Sequence of chain 1.M:
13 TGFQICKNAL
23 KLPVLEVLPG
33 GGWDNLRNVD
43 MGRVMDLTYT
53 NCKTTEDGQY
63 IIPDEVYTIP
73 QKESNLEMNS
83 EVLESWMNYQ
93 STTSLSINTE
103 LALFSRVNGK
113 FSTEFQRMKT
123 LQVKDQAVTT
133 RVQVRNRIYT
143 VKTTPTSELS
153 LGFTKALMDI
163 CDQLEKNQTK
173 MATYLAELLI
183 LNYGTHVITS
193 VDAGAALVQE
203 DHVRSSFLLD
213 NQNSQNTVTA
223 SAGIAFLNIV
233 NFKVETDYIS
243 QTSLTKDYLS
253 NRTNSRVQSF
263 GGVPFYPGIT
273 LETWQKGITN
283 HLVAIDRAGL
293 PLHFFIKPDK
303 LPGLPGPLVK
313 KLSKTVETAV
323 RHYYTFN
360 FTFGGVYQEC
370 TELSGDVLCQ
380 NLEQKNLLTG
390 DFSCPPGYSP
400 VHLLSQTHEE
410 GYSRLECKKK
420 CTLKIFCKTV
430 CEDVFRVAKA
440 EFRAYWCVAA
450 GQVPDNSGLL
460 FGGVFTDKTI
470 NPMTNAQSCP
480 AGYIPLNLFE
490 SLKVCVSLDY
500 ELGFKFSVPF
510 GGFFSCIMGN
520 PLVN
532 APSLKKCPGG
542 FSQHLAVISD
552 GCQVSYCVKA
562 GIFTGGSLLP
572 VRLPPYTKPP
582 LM

A small-molecule ligand and the protein it binds are described below.
Small molecule (SMILES): OC[C@H]1O[C@H](O[C@H]2[C@H](O)[C@@H](O)[C@H](OCCCCCCC3CCCCC3)O[C@@H]2CO)[C@H](O)[C@@H](O)[C@@H]1O

Binding-site contacts:
Ligand atom O10 contacts residue SER412 of chain 1.M at 3.6 Å (h-bond).
Ligand atom C2 contacts residue GLY410 of chain 1.M at 4.3 Å.
Ligand atom O2 contacts residue GLY410 of chain 1.M at 3.5 Å (h-bond).
Ligand atom C60 contacts residue TYR411 of chain 1.M at 4.3 Å (hydrophobic).
Ligand atom C50 contacts residue GLY410 of chain 1.M at 4.4 Å.
Ligand atom C2 contacts residue TYR250 of chain 1.M at 3.4 Å (hydrophobic).
Ligand atom C10 contacts residue SER412 of chain 1.M at 4.2 Å.
Ligand atom C41 contacts residue SER412 of chain 1.M at 3.9 Å.
Ligand atom C21 contacts residue SER412 of chain 1.M at 4.4 Å.
Ligand atom C3 contacts residue TYR250 of chain 1.M at 3.6 Å (hydrophobic).
Ligand atom C51 contacts residue ARG413 of chain 1.M at 4.1 Å.
Ligand atom O60 contacts residue SER412 of chain 1.M at 3.9 Å.
Ligand atom O1 contacts residue GLY410 of chain 1.M at 3.9 Å.
Ligand atom O4 contacts residue PHE434 of chain 1.M at 4.2 Å.
Ligand atom C42 contacts residue MET89 of chain 1.M at 3.7 Å (hydrophobic).
Ligand atom C60 contacts residue SER412 of chain 1.M at 3.3 Å.
Ligand atom O3 contacts residue TYR250 of chain 1.M at 2.6 Å (h-bond).
Ligand atom O50 contacts residue TYR411 of chain 1.M at 3.3 Å.
Ligand atom C3 contacts residue GLY410 of chain 1.M at 4.3 Å.
Ligand atom C6 contacts residue TYR250 of chain 1.M at 4.3 Å (hydrophobic).
Ligand atom O2 contacts residue GLU409 of chain 1.M at 4.3 Å.
Ligand atom C4 contacts residue GLY410 of chain 1.M at 3.5 Å.
Ligand atom C51 contacts residue LEU414 of chain 1.M at 4.0 Å (hydrophobic).
Ligand atom O6 contacts residue SER412 of chain 1.M at 3.3 Å (h-bond).
Ligand atom O50 contacts residue SER412 of chain 1.M at 3.6 Å.
Ligand atom C11 contacts residue SER412 of chain 1.M at 4.4 Å.
Ligand atom C62 contacts residue LEU414 of chain 1.M at 3.8 Å (hydrophobic).
Ligand atom C52 contacts residue LEU414 of chain 1.M at 3.8 Å (hydrophobic).
Ligand atom C50 contacts residue SER412 of chain 1.M at 3.5 Å.
Ligand atom O4 contacts residue GLY410 of chain 1.M at 2.2 Å (h-bond).
Ligand atom C6 contacts residue PHE434 of chain 1.M at 4.2 Å (hydrophobic).
Ligand atom C5 contacts residue TYR250 of chain 1.M at 4.3 Å (hydrophobic).
Ligand atom O5 contacts residue TYR250 of chain 1.M at 3.2 Å.
Ligand atom O4 contacts residue TYR411 of chain 1.M at 4.2 Å.
Ligand atom C5 contacts residue GLY410 of chain 1.M at 3.8 Å.
Ligand atom C6 contacts residue SER412 of chain 1.M at 4.2 Å.
Ligand atom C1 contacts residue TYR250 of chain 1.M at 3.2 Å (hydrophobic).
Ligand atom C32 contacts residue MET89 of chain 1.M at 3.5 Å (hydrophobic).
Ligand atom C50 contacts residue TYR411 of chain 1.M at 3.7 Å (hydrophobic).
Ligand atom C12 contacts residue LEU414 of chain 1.M at 3.8 Å (hydrophobic).